Binding-site contacts:
Ligand atom C8 contacts residue TRP151 of chain 1.H at 3.3 Å (hydrophobic).
Ligand atom C12 contacts residue TYR97 of chain 1.H at 3.7 Å (hydrophobic).
Ligand atom C2 contacts residue MET122 of chain 1.I at 4.1 Å (hydrophobic).
Ligand atom C2 contacts residue LEU120 of chain 1.I at 3.4 Å (hydrophobic).
Ligand atom C9 contacts residue TYR97 of chain 1.H at 4.0 Å (hydrophobic).
Ligand atom N10 contacts residue TYR200 of chain 1.H at 3.7 Å.
Ligand atom C6 contacts residue TYR200 of chain 1.H at 4.1 Å (hydrophobic).
Ligand atom N10 contacts residue SER150 of chain 1.H at 4.0 Å.
Ligand atom C11 contacts residue TRP151 of chain 1.H at 3.4 Å (hydrophobic).
Ligand atom C1 contacts residue ARG112 of chain 1.I at 3.7 Å.
Ligand atom C5 contacts residue TRP151 of chain 1.H at 3.9 Å (hydrophobic).
Ligand atom C13 contacts residue MET122 of chain 1.I at 4.1 Å (hydrophobic).
Ligand atom N10 contacts residue TYR97 of chain 1.H at 3.2 Å (h-bond).
Ligand atom C8 contacts residue MET122 of chain 1.I at 4.2 Å (hydrophobic).
Ligand atom N3 contacts residue THR152 of chain 1.H at 3.9 Å.
Ligand atom N10 contacts residue TRP151 of chain 1.H at 2.7 Å (h-bond).
Ligand atom N3 contacts residue TRP151 of chain 1.H at 4.2 Å.
Ligand atom C13 contacts residue CYS196 of chain 1.H at 4.1 Å (hydrophobic).
Ligand atom C13 contacts residue TYR97 of chain 1.H at 4.0 Å (hydrophobic).
Ligand atom C9 contacts residue CYS196 of chain 1.H at 4.2 Å (hydrophobic).
Ligand atom C1 contacts residue LEU120 of chain 1.I at 3.9 Å (hydrophobic).
Ligand atom C2 contacts residue ARG112 of chain 1.I at 3.9 Å.
Ligand atom C13 contacts residue TYR193 of chain 1.H at 3.8 Å (hydrophobic).
Ligand atom C7 contacts residue CYS196 of chain 1.H at 3.8 Å (hydrophobic).
Ligand atom C8 contacts residue CYS196 of chain 1.H at 3.8 Å (hydrophobic).
Ligand atom N3 contacts residue MET122 of chain 1.I at 3.9 Å.
Ligand atom C13 contacts residue TRP61 of chain 1.I at 4.1 Å (hydrophobic).
Ligand atom C12 contacts residue MET122 of chain 1.I at 3.8 Å (hydrophobic).
Ligand atom C7 contacts residue MET122 of chain 1.I at 4.1 Å (hydrophobic).
Ligand atom C9 contacts residue TYR200 of chain 1.H at 3.6 Å (hydrophobic).
Ligand atom C12 contacts residue TRP151 of chain 1.H at 3.6 Å (hydrophobic).
Ligand atom C4 contacts residue MET122 of chain 1.I at 4.2 Å (hydrophobic).
Ligand atom C4 contacts residue TRP151 of chain 1.H at 3.6 Å (hydrophobic).
Ligand atom C7 contacts residue TYR200 of chain 1.H at 3.7 Å (hydrophobic).
Ligand atom C12 contacts residue TRP61 of chain 1.I at 3.9 Å (hydrophobic).
Ligand atom C11 contacts residue TYR97 of chain 1.H at 3.0 Å (hydrophobic).
Ligand atom C9 contacts residue TRP151 of chain 1.H at 3.7 Å (hydrophobic).
Ligand atom C4 contacts residue THR152 of chain 1.H at 4.0 Å.
Ligand atom C7 contacts residue TRP151 of chain 1.H at 3.3 Å (hydrophobic).
Ligand atom C8 contacts residue TYR200 of chain 1.H at 3.6 Å (hydrophobic).

Sequence of chain 1.I:
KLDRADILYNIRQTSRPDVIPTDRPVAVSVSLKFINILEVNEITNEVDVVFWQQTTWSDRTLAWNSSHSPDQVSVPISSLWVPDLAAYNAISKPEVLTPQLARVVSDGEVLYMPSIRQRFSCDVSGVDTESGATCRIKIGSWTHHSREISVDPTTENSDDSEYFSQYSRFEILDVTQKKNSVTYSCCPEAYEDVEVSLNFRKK

Sequence of chain 1.H:
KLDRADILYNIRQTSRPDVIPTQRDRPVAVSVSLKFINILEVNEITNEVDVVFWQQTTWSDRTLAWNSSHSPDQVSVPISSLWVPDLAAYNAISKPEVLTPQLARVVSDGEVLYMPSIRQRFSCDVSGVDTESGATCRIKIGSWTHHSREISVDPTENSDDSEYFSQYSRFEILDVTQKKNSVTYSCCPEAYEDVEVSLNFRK

A protein and the small-molecule ligand that binds it are described below.
Small molecule (SMILES): C(#C[C@@H]1CCCN1)c1cccnc1